Sequence of chain 2.B:
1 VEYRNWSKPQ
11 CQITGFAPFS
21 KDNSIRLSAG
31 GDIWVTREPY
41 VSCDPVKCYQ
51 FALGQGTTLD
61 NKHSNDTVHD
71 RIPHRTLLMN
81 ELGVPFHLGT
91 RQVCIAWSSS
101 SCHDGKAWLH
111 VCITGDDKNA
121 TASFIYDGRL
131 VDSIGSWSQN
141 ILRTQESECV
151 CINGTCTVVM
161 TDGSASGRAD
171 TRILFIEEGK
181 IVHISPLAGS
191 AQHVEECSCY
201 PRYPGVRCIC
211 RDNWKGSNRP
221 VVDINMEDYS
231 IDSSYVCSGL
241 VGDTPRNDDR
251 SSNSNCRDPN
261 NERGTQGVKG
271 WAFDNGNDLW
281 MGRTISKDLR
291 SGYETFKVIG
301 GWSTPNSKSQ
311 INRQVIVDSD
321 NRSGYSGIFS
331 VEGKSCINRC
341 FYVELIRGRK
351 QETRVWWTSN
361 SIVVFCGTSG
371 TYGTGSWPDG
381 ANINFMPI

Binding-site contacts:
Ligand atom C7 contacts residue NAG2 of chain 2.J at 3.6 Å.
Ligand atom N2 contacts residue SER7 of chain 2.B at 2.9 Å (h-bond).
Ligand atom C8 contacts residue TYR203 of chain 2.B at 4.0 Å (hydrophobic).
Ligand atom C1 contacts residue SER7 of chain 2.B at 3.5 Å.
Ligand atom C5 contacts residue ASN5 of chain 2.B at 3.6 Å.
Ligand atom N2 contacts residue ASN5 of chain 2.B at 2.9 Å (h-bond).
Ligand atom O6 contacts residue GLU2 of chain 2.B at 3.6 Å (salt-bridge).
Ligand atom C1 contacts residue ASN5 of chain 2.B at 1.4 Å.
Ligand atom C3 contacts residue ASN5 of chain 2.B at 3.7 Å.
Ligand atom C7 contacts residue ASN5 of chain 2.B at 3.8 Å.
Ligand atom O7 contacts residue NAG2 of chain 2.J at 3.0 Å.
Ligand atom C3 contacts residue SER7 of chain 2.B at 4.4 Å.
Ligand atom C4 contacts residue ASN5 of chain 2.B at 4.2 Å.
Ligand atom C7 contacts residue SER7 of chain 2.B at 3.8 Å.
Ligand atom O5 contacts residue ASN5 of chain 2.B at 2.4 Å (h-bond).
Ligand atom O6 contacts residue NAG2 of chain 2.J at 3.8 Å.
Ligand atom O3 contacts residue NAG2 of chain 2.J at 4.4 Å.
Ligand atom C2 contacts residue SER7 of chain 2.B at 3.8 Å.
Ligand atom C2 contacts residue ASN5 of chain 2.B at 2.4 Å.
Ligand atom C6 contacts residue GLU2 of chain 2.B at 4.5 Å.
Ligand atom O7 contacts residue ASN5 of chain 2.B at 4.3 Å.
Ligand atom C8 contacts residue NAG2 of chain 2.J at 3.7 Å.
Ligand atom C8 contacts residue GLU2 of chain 2.B at 4.2 Å.
Ligand atom O7 contacts residue NAG1 of chain 2.J at 3.9 Å.
Ligand atom C8 contacts residue SER7 of chain 2.B at 3.6 Å.

The protein below binds the small molecule below.
Small molecule (SMILES): CC(=O)N[C@H]1[C@H](O[C@H]2[C@H](O)[C@@H](NC(C)=O)CO[C@@H]2CO)O[C@H](CO)[C@@H](O)[C@@H]1O